Sequence of chain 1.A:
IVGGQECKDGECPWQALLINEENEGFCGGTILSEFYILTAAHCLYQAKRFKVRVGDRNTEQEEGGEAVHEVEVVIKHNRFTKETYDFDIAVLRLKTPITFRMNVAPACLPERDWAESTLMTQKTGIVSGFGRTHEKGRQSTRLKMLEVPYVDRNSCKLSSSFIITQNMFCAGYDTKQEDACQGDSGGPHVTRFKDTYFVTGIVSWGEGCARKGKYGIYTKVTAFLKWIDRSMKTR

Binding-site contacts:
Ligand atom C8 contacts residue GLY208 of chain 1.A at 3.6 Å.
Ligand atom C3 contacts residue GLY208 of chain 1.A at 3.6 Å.
Ligand atom C27 contacts residue THR84 of chain 1.A at 3.4 Å.
Ligand atom C35 contacts residue ASP179 of chain 1.A at 3.5 Å.
Ligand atom C34 contacts residue GLY206 of chain 1.A at 3.7 Å.
Ligand atom C10 contacts residue TYR85 of chain 1.A at 3.7 Å (hydrophobic).
Ligand atom C28 contacts residue GLY206 of chain 1.A at 3.3 Å.
Ligand atom N14 contacts residue CYS209 of chain 1.A at 3.6 Å.
Ligand atom C36 contacts residue VAL203 of chain 1.A at 3.5 Å (hydrophobic).
Ligand atom C25 contacts residue GLY206 of chain 1.A at 3.3 Å.
Ligand atom CL3 contacts residue ILE217 of chain 1.A at 3.6 Å.
Ligand atom C22 contacts residue GLU83 of chain 1.A at 3.5 Å.
Ligand atom F30 contacts residue TYR85 of chain 1.A at 3.4 Å.
Ligand atom CL3 contacts residue TYR218 of chain 1.A at 3.5 Å.
Ligand atom C16 contacts residue TRP205 of chain 1.A at 3.5 Å (hydrophobic).
Ligand atom N14 contacts residue GLY206 of chain 1.A at 3.4 Å (h-bond).
Ligand atom CL3 contacts residue GLY216 of chain 1.A at 3.5 Å.
Ligand atom O18 contacts residue GLN182 of chain 1.A at 3.1 Å (h-bond).
Ligand atom C33 contacts residue GLY206 of chain 1.A at 3.4 Å.
Ligand atom C26 contacts residue THR84 of chain 1.A at 3.4 Å.
Ligand atom C26 contacts residue PHE162 of chain 1.A at 3.5 Å (hydrophobic).
Ligand atom C34 contacts residue ALA180 of chain 1.A at 3.4 Å (hydrophobic).
Ligand atom C24 contacts residue TRP205 of chain 1.A at 3.6 Å (hydrophobic).
Ligand atom C31 contacts residue TRP205 of chain 1.A at 3.6 Å (hydrophobic).
Ligand atom C3 contacts residue GLY206 of chain 1.A at 3.2 Å.
Ligand atom C36 contacts residue TRP205 of chain 1.A at 3.4 Å (hydrophobic).
Ligand atom C27 contacts residue GLU83 of chain 1.A at 3.6 Å.
Ligand atom C28 contacts residue TRP205 of chain 1.A at 3.7 Å (hydrophobic).
Ligand atom O17 contacts residue GLU135 of chain 1.A at 2.9 Å (salt-bridge).
Ligand atom C8 contacts residue CYS209 of chain 1.A at 3.5 Å (hydrophobic).
Ligand atom C29 contacts residue GLU135 of chain 1.A at 3.6 Å.
Ligand atom C19 contacts residue TRP205 of chain 1.A at 3.4 Å (hydrophobic).
Ligand atom C34 contacts residue GLY208 of chain 1.A at 3.6 Å.
Ligand atom C7 contacts residue GLY206 of chain 1.A at 3.3 Å.
Ligand atom N12 contacts residue GLY206 of chain 1.A at 2.9 Å (h-bond).
Ligand atom C13 contacts residue TYR85 of chain 1.A at 3.5 Å (hydrophobic).
Ligand atom C33 contacts residue TRP205 of chain 1.A at 3.3 Å (hydrophobic).
Ligand atom C35 contacts residue ALA180 of chain 1.A at 3.4 Å (hydrophobic).
Ligand atom C15 contacts residue GLY206 of chain 1.A at 3.5 Å.
Ligand atom N14 contacts residue GLY208 of chain 1.A at 2.9 Å (h-bond).

The small molecule below binds the protein below.
Small molecule (SMILES): CS(=O)(=O)N1C[C@H](C(=O)Nc2ccc(Cl)cc2)[C@@H](C(=O)Nc2ccc(-n3ccccc3=O)cc2F)C1